Binding-site contacts:
Ligand atom C4 contacts residue ASN607 of chain 1.A at 4.2 Å.
Ligand atom C6 contacts residue TYR588 of chain 1.A at 4.2 Å (hydrophobic).
Ligand atom C6 contacts residue SER587 of chain 1.A at 4.3 Å.
Ligand atom C6 contacts residue MET589 of chain 1.A at 3.6 Å (hydrophobic).
Ligand atom O4 contacts residue SER587 of chain 1.A at 3.7 Å.
Ligand atom O5 contacts residue TYR588 of chain 1.A at 4.2 Å.
Ligand atom O6 contacts residue ASN607 of chain 1.A at 4.1 Å.
Ligand atom O7 contacts residue ASN607 of chain 1.A at 4.4 Å.
Ligand atom C6 contacts residue ILE591 of chain 1.A at 4.2 Å (hydrophobic).
Ligand atom C1 contacts residue ASN607 of chain 1.A at 1.4 Å.
Ligand atom C3 contacts residue ASN607 of chain 1.A at 3.9 Å.
Ligand atom C2 contacts residue ASN607 of chain 1.A at 2.5 Å.
Ligand atom N2 contacts residue ASN607 of chain 1.A at 2.7 Å (h-bond).
Ligand atom O6 contacts residue MET589 of chain 1.A at 3.4 Å.
Ligand atom C5 contacts residue ASN607 of chain 1.A at 3.6 Å.
Ligand atom C5 contacts residue TYR588 of chain 1.A at 3.9 Å (hydrophobic).
Ligand atom O5 contacts residue ASN607 of chain 1.A at 2.3 Å (h-bond).
Ligand atom C8 contacts residue ASN607 of chain 1.A at 3.7 Å.
Ligand atom C1 contacts residue TYR588 of chain 1.A at 4.2 Å (hydrophobic).
Ligand atom O6 contacts residue ILE591 of chain 1.A at 4.0 Å.
Ligand atom C7 contacts residue ASN607 of chain 1.A at 3.5 Å.

The protein below binds the small molecule below.
Small molecule (SMILES): CC(=O)N[C@@H]1[C@@H](O)[C@H](O)[C@@H](CO)O[C@H]1O

Sequence of chain 1.A:
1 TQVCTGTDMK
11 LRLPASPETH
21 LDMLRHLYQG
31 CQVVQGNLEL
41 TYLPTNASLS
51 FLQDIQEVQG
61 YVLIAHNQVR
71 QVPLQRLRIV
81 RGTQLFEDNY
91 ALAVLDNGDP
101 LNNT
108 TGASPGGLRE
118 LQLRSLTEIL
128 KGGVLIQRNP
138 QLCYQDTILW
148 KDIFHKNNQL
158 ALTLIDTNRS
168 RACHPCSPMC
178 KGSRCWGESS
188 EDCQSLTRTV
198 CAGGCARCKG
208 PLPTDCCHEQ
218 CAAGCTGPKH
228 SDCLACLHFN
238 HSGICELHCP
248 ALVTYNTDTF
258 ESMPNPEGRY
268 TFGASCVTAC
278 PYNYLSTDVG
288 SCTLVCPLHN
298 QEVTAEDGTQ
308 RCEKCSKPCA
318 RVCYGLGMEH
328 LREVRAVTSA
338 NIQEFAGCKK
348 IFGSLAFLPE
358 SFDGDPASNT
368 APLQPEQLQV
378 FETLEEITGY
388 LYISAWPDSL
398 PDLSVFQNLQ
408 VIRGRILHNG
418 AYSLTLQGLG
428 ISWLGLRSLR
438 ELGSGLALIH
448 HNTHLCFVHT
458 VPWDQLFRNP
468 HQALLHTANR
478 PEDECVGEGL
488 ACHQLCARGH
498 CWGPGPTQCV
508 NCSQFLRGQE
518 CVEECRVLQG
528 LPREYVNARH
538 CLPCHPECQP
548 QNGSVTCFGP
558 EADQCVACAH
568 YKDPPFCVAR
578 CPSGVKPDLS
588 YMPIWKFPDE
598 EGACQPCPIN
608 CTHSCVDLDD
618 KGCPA